A protein and the small-molecule ligand that binds it are described below.
Small molecule (SMILES): CC(=O)N[C@H]1[C@H](O[C@H]2[C@H](O)[C@@H](NC(C)=O)CO[C@@H]2CO)O[C@H](CO)[C@@H](O[C@@H]2O[C@H](CO[C@H]3O[C@H](CO)[C@@H](O)[C@H](O[C@H]4O[C@H](CO)[C@@H](O)[C@H](O)[C@@H]4O)[C@@H]3O)[C@@H](O)[C@H](O[C@H]3O[C@H](CO)[C@@H](O)[C@H](O)[C@@H]3O)[C@@H]2O)[C@@H]1O

Sequence of chain 1.A:
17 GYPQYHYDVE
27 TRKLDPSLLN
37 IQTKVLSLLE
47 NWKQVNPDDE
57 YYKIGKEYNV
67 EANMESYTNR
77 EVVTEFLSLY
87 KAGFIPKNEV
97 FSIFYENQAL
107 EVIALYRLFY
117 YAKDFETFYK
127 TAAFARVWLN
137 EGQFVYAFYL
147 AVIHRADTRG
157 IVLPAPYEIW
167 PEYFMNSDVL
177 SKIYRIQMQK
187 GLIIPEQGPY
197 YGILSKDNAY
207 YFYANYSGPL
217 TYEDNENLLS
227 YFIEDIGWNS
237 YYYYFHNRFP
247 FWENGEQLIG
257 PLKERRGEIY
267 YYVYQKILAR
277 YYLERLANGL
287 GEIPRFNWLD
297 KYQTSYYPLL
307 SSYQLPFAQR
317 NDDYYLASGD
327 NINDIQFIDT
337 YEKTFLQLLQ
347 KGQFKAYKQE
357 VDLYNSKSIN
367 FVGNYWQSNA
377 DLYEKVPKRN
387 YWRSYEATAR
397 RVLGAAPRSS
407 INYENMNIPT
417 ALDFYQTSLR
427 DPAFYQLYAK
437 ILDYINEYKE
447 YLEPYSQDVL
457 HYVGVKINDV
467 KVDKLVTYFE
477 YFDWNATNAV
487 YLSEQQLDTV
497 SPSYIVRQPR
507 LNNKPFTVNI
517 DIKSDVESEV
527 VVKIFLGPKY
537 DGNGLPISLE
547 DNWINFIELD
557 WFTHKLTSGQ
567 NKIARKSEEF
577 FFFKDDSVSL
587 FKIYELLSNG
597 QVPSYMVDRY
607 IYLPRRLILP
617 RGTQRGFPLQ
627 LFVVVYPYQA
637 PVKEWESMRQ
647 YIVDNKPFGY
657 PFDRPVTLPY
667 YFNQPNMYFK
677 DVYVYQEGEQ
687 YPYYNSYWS

Sequence of chain 1.E:
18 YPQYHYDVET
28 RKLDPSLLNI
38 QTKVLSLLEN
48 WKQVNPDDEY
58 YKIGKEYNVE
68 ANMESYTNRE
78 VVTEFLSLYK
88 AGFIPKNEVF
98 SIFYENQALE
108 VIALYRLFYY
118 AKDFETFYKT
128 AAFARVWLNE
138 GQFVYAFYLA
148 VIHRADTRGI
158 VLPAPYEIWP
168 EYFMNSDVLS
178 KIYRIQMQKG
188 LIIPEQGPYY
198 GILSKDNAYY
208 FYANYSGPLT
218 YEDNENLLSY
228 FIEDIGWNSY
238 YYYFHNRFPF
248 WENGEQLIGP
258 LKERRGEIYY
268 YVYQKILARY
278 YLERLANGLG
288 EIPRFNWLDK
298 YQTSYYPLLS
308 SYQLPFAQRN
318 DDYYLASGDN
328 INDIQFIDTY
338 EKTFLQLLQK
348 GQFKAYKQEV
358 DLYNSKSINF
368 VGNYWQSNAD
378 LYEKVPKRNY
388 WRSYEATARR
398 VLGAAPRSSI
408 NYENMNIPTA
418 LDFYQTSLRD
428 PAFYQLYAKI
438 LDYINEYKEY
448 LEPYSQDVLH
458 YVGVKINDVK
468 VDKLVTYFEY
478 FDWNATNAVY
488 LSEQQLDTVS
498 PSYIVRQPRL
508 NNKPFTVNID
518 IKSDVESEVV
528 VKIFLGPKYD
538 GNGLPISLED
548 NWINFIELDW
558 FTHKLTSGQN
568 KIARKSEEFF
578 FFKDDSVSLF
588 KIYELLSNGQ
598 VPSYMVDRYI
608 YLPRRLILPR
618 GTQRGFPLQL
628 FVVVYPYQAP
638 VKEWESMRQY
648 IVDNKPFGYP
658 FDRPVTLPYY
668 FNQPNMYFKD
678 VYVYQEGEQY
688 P

Binding-site contacts:
Ligand atom C6 contacts residue PRO92 of chain 1.D at 3.7 Å (hydrophobic).
Ligand atom C6 contacts residue TRP694 of chain 1.A at 3.4 Å (hydrophobic).
Ligand atom O5 contacts residue TYR689 of chain 1.A at 3.6 Å (h-bond).
Ligand atom C8 contacts residue TYR690 of chain 1.A at 3.6 Å (hydrophobic).
Ligand atom C8 contacts residue TYR209 of chain 1.A at 3.2 Å (hydrophobic).
Ligand atom C6 contacts residue PRO665 of chain 1.E at 3.8 Å (hydrophobic).
Ligand atom N2 contacts residue ASN211 of chain 1.A at 2.9 Å (h-bond).
Ligand atom C3 contacts residue TRP694 of chain 1.A at 3.8 Å (hydrophobic).
Ligand atom O6 contacts residue LEU545 of chain 1.E at 3.5 Å (h-bond).
Ligand atom C6 contacts residue SER544 of chain 1.E at 3.6 Å.
Ligand atom C5 contacts residue TYR689 of chain 1.A at 3.1 Å (hydrophobic).
Ligand atom O3 contacts residue SER692 of chain 1.A at 3.4 Å.
Ligand atom C4 contacts residue PHE90 of chain 1.D at 3.8 Å (hydrophobic).
Ligand atom O7 contacts residue TYR690 of chain 1.A at 3.6 Å.
Ligand atom O4 contacts residue PRO665 of chain 1.E at 3.8 Å.
Ligand atom C1 contacts residue TRP694 of chain 1.A at 3.7 Å (hydrophobic).
Ligand atom C1 contacts residue TYR689 of chain 1.A at 3.5 Å (hydrophobic).
Ligand atom C5 contacts residue TRP694 of chain 1.A at 3.5 Å (hydrophobic).
Ligand atom C1 contacts residue ASN691 of chain 1.A at 3.5 Å.
Ligand atom O7 contacts residue ASN211 of chain 1.A at 3.3 Å (h-bond).
Ligand atom C2 contacts residue ASN211 of chain 1.A at 2.4 Å.
Ligand atom O5 contacts residue SER692 of chain 1.A at 3.2 Å.
Ligand atom C3 contacts residue ASN691 of chain 1.A at 3.6 Å.
Ligand atom N2 contacts residue ASN691 of chain 1.A at 2.6 Å (h-bond).
Ligand atom C5 contacts residue ASN211 of chain 1.A at 3.6 Å.
Ligand atom O4 contacts residue GLU546 of chain 1.E at 3.2 Å (salt-bridge).
Ligand atom C6 contacts residue GLU546 of chain 1.E at 3.4 Å.
Ligand atom C7 contacts residue ASN691 of chain 1.A at 3.6 Å.
Ligand atom O3 contacts residue ALA88 of chain 1.D at 3.4 Å (h-bond).
Ligand atom C1 contacts residue ASN211 of chain 1.A at 1.4 Å.
Ligand atom C8 contacts residue ASN691 of chain 1.A at 3.6 Å.
Ligand atom C6 contacts residue TYR689 of chain 1.A at 3.7 Å (hydrophobic).
Ligand atom C7 contacts residue ASN211 of chain 1.A at 3.3 Å.
Ligand atom O4 contacts residue TRP694 of chain 1.A at 3.2 Å (h-bond).
Ligand atom O4 contacts residue GLY89 of chain 1.D at 3.2 Å.
Ligand atom C3 contacts residue ASN211 of chain 1.A at 3.8 Å.
Ligand atom O4 contacts residue PHE90 of chain 1.D at 2.8 Å (h-bond).
Ligand atom C2 contacts residue ASN691 of chain 1.A at 3.4 Å.
Ligand atom O5 contacts residue ASN211 of chain 1.A at 2.2 Å (h-bond).
Ligand atom O6 contacts residue PRO92 of chain 1.D at 3.6 Å.

Sequence of chain 1.D:
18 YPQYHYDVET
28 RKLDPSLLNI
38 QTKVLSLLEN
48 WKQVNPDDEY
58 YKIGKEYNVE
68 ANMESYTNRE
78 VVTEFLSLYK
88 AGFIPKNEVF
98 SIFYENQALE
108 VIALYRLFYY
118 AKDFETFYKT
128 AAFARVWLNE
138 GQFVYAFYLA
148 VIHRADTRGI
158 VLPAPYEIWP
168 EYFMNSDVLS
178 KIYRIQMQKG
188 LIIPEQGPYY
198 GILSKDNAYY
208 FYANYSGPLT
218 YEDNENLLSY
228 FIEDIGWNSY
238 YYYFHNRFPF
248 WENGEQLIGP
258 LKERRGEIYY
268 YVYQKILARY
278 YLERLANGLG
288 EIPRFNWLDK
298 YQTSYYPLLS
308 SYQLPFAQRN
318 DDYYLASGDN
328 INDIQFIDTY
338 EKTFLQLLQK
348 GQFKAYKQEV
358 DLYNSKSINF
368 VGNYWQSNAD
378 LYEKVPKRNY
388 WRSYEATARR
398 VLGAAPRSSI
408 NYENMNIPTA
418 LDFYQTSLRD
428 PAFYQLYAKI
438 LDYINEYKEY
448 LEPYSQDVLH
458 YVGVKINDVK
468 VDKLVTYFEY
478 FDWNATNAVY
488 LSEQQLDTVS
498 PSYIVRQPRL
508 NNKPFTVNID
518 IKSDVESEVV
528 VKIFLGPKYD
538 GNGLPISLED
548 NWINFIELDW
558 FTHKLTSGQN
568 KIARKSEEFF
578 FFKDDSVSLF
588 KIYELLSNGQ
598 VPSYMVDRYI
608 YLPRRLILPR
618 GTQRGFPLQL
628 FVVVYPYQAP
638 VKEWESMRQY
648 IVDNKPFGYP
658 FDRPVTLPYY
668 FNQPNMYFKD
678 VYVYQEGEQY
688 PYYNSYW